Sequence of chain 1.H:
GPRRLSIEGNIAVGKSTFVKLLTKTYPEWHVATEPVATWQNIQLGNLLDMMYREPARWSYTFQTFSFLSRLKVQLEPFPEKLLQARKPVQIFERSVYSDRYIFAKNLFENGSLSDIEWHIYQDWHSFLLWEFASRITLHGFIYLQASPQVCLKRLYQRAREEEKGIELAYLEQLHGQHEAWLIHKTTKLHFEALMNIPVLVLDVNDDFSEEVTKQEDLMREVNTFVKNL

The protein below binds the small molecule below.
Small molecule (SMILES): Nc1ncnc2c1ncn2[C@H]1C[C@H](O)[C@@H](CO[P](=O)(O)O[P](=O)(O)OP(=O)(O)O)O1

Binding-site contacts:
Ligand atom O3B contacts residue ARG172 of chain 1.H at 3.5 Å (salt-bridge).
Ligand atom O1G contacts residue LYS15 of chain 1.H at 3.4 Å (salt-bridge).
Ligand atom N3 contacts residue PHE74 of chain 1.H at 3.4 Å.
Ligand atom O3G contacts residue LYS15 of chain 1.H at 2.5 Å (salt-bridge).
Ligand atom N1 contacts residue GLN75 of chain 1.H at 3.1 Å (h-bond).
Ligand atom N7 contacts residue PHE115 of chain 1.H at 3.5 Å.
Ligand atom N6 contacts residue GLN75 of chain 1.H at 2.7 Å (h-bond).
Ligand atom O1B contacts residue ILE11 of chain 1.H at 3.1 Å.
Ligand atom O3' contacts residue GLU175 of chain 1.H at 2.9 Å (salt-bridge).
Ligand atom O2B contacts residue LYS15 of chain 1.H at 3.3 Å.
Ligand atom C4 contacts residue PHE115 of chain 1.H at 3.5 Å (hydrophobic).
Ligand atom PA contacts residue VAL36 of chain 1.H at 3.4 Å.
Ligand atom N7 contacts residue ARG82 of chain 1.H at 2.9 Å (salt-bridge).
Ligand atom C6 contacts residue GLN75 of chain 1.H at 3.3 Å.
Ligand atom O5' contacts residue VAL36 of chain 1.H at 3.3 Å.
Ligand atom N6 contacts residue ARG82 of chain 1.H at 2.9 Å (salt-bridge).
Ligand atom O1B contacts residue ALA12 of chain 1.H at 2.6 Å (h-bond).
Ligand atom O3' contacts residue TYR64 of chain 1.H at 2.4 Å (h-bond).
Ligand atom PB contacts residue ARG106 of chain 1.H at 3.4 Å.
Ligand atom O2A contacts residue ARG172 of chain 1.H at 2.6 Å (salt-bridge).
Ligand atom N1 contacts residue PHE115 of chain 1.H at 3.3 Å.
Ligand atom C3' contacts residue TYR64 of chain 1.H at 3.3 Å (hydrophobic).
Ligand atom O1G contacts residue SER16 of chain 1.H at 2.9 Å (h-bond).
Ligand atom O3A contacts residue ARG106 of chain 1.H at 3.2 Å (salt-bridge).
Ligand atom O3G contacts residue SER16 of chain 1.H at 3.2 Å (h-bond).
Ligand atom O1A contacts residue VAL36 of chain 1.H at 3.2 Å.
Ligand atom O2A contacts residue VAL36 of chain 1.H at 3.1 Å.
Ligand atom N6 contacts residue PHE115 of chain 1.H at 3.2 Å.
Ligand atom O2G contacts residue ARG172 of chain 1.H at 3.3 Å (salt-bridge).
Ligand atom O2G contacts residue SER16 of chain 1.H at 2.8 Å (h-bond).
Ligand atom O2B contacts residue ARG106 of chain 1.H at 2.7 Å (salt-bridge).
Ligand atom C2' contacts residue TYR64 of chain 1.H at 3.3 Å (hydrophobic).
Ligand atom PG contacts residue SER16 of chain 1.H at 3.2 Å.
Ligand atom O1A contacts residue LYS15 of chain 1.H at 3.0 Å (salt-bridge).
Ligand atom O3B contacts residue ARG170 of chain 1.H at 3.1 Å (salt-bridge).
Ligand atom C6 contacts residue PHE115 of chain 1.H at 3.1 Å (hydrophobic).
Ligand atom O1B contacts residue ARG170 of chain 1.H at 3.1 Å (salt-bridge).
Ligand atom C5 contacts residue PHE115 of chain 1.H at 3.5 Å (hydrophobic).
Ligand atom C2 contacts residue PHE74 of chain 1.H at 3.4 Å (hydrophobic).
Ligand atom C3' contacts residue GLU175 of chain 1.H at 3.4 Å.